Sequence of chain 2.C:
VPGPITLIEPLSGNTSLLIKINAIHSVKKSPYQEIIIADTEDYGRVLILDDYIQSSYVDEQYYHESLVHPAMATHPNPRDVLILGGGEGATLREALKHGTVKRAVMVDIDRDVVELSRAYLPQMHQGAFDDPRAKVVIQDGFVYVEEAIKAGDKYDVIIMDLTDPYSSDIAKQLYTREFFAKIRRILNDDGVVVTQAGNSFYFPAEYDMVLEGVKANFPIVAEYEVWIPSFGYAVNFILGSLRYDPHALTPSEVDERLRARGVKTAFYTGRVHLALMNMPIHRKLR

This small molecule binds to this protein.
Small molecule (SMILES): CSC[C@H]1O[C@@H](n2cnc3c(N)ncnc32)[C@H](O)[C@@H]1O

Binding-site contacts:
Ligand atom O2' contacts residue ASP133 of chain 2.C at 3.6 Å.
Ligand atom C1' contacts residue ASP131 of chain 2.C at 3.4 Å.
Ligand atom N6 contacts residue ASP163 of chain 2.C at 3.0 Å (salt-bridge).
Ligand atom O2' contacts residue GLN56 of chain 2.C at 3.1 Å (h-bond).
Ligand atom N7 contacts residue ILE193 of chain 2.C at 3.5 Å.
Ligand atom O2' contacts residue ILE132 of chain 2.C at 3.7 Å.
Ligand atom C5' contacts residue ASP184 of chain 2.C at 3.3 Å.
Ligand atom O3' contacts residue GLY110 of chain 2.C at 3.6 Å.
Ligand atom N6 contacts residue ILE193 of chain 2.C at 2.9 Å (h-bond).
Ligand atom C4 contacts residue ILE132 of chain 2.C at 3.6 Å (hydrophobic).
Ligand atom N3 contacts residue ILE132 of chain 2.C at 3.2 Å (h-bond).
Ligand atom N1 contacts residue ASP163 of chain 2.C at 3.7 Å.
Ligand atom N3 contacts residue ASP131 of chain 2.C at 3.6 Å.
Ligand atom C4' contacts residue ASP131 of chain 2.C at 3.5 Å.
Ligand atom C2 contacts residue GLY164 of chain 2.C at 3.6 Å.
Ligand atom CS contacts residue LEU70 of chain 2.C at 3.7 Å (hydrophobic).
Ligand atom O3' contacts residue ASP131 of chain 2.C at 2.6 Å (salt-bridge).
Ligand atom C2 contacts residue ILE132 of chain 2.C at 3.4 Å (hydrophobic).
Ligand atom C3' contacts residue ASP131 of chain 2.C at 3.4 Å.
Ligand atom S5' contacts residue ASP184 of chain 2.C at 3.6 Å.
Ligand atom O4' contacts residue THR186 of chain 2.C at 3.5 Å (h-bond).
Ligand atom O4' contacts residue LEU185 of chain 2.C at 3.6 Å.
Ligand atom C2' contacts residue ASP131 of chain 2.C at 3.5 Å.
Ligand atom C8 contacts residue THR186 of chain 2.C at 3.4 Å.
Ligand atom S5' contacts residue GLY110 of chain 2.C at 3.6 Å (h-bond).
Ligand atom C8 contacts residue ILE193 of chain 2.C at 3.2 Å (hydrophobic).
Ligand atom N6 contacts residue LEU197 of chain 2.C at 3.4 Å.
Ligand atom CS contacts residue GLU111 of chain 2.C at 3.3 Å.
Ligand atom S5' contacts residue GLU111 of chain 2.C at 3.2 Å (salt-bridge).
Ligand atom C5 contacts residue ILE132 of chain 2.C at 3.7 Å (hydrophobic).
Ligand atom C2' contacts residue GLN56 of chain 2.C at 3.7 Å.
Ligand atom S5' contacts residue GLY109 of chain 2.C at 3.7 Å.
Ligand atom O2' contacts residue ASP131 of chain 2.C at 2.5 Å (salt-bridge).
Ligand atom O3' contacts residue VAL136 of chain 2.C at 3.4 Å.
Ligand atom CS contacts residue GLN77 of chain 2.C at 3.8 Å.
Ligand atom C3' contacts residue LEU72 of chain 2.C at 3.7 Å (hydrophobic).
Ligand atom C2 contacts residue VAL130 of chain 2.C at 3.7 Å (hydrophobic).
Ligand atom N1 contacts residue GLY164 of chain 2.C at 2.9 Å (h-bond).
Ligand atom C4 contacts residue LEU185 of chain 2.C at 3.6 Å (hydrophobic).
Ligand atom S5' contacts residue SPD1 of chain 2.R at 3.3 Å (h-bond).